Binding-site contacts:
Ligand atom N24 contacts residue ASP187 of chain 1.B at 2.6 Å (salt-bridge).
Ligand atom C12 contacts residue GLY191 of chain 1.B at 3.5 Å.
Ligand atom C09 contacts residue PRO66 of chain 1.B at 3.4 Å (hydrophobic).
Ligand atom C06 contacts residue PHE192 of chain 1.B at 3.8 Å (hydrophobic).
Ligand atom N15 contacts residue SER224 of chain 1.B at 3.9 Å.
Ligand atom C06 contacts residue ARG257 of chain 1.B at 3.4 Å.
Ligand atom C21 contacts residue LYS223 of chain 1.B at 3.9 Å.
Ligand atom O17 contacts residue SER224 of chain 1.B at 3.2 Å (h-bond).
Ligand atom C22 contacts residue LYS223 of chain 1.B at 3.8 Å.
Ligand atom C09 contacts residue PHE192 of chain 1.B at 3.9 Å (hydrophobic).
Ligand atom S07 contacts residue ARG257 of chain 1.B at 3.8 Å.
Ligand atom C11 contacts residue PHE192 of chain 1.B at 3.7 Å (hydrophobic).
Ligand atom C21 contacts residue PHE192 of chain 1.B at 3.8 Å (hydrophobic).
Ligand atom N05 contacts residue ARG257 of chain 1.B at 3.4 Å.
Ligand atom C22 contacts residue MET141 of chain 1.B at 3.7 Å (hydrophobic).
Ligand atom O23 contacts residue LYS223 of chain 1.B at 2.9 Å (salt-bridge).
Ligand atom C02 contacts residue MET141 of chain 1.B at 3.8 Å (hydrophobic).
Ligand atom N03 contacts residue ARG257 of chain 1.B at 3.8 Å.
Ligand atom O17 contacts residue GLY191 of chain 1.B at 3.3 Å.
Ligand atom C11 contacts residue LYS223 of chain 1.B at 3.9 Å.
Ligand atom N20 contacts residue PHE192 of chain 1.B at 3.4 Å.
Ligand atom N01 contacts residue ASN117 of chain 1.B at 2.9 Å (h-bond).
Ligand atom C02 contacts residue ASN117 of chain 1.B at 3.8 Å.
Ligand atom N03 contacts residue ASN117 of chain 1.B at 3.1 Å (h-bond).
Ligand atom O23 contacts residue ASP187 of chain 1.B at 3.9 Å.
Ligand atom N01 contacts residue CYS139 of chain 1.B at 3.8 Å.
Ligand atom C02 contacts residue ASP187 of chain 1.B at 3.1 Å.
Ligand atom O23 contacts residue PHE192 of chain 1.B at 3.9 Å.
Ligand atom N01 contacts residue LEU217 of chain 1.B at 3.9 Å.
Ligand atom C21 contacts residue ARG257 of chain 1.B at 3.9 Å.
Ligand atom N20 contacts residue LYS223 of chain 1.B at 3.4 Å (salt-bridge).
Ligand atom C04 contacts residue ARG257 of chain 1.B at 3.7 Å.
Ligand atom N24 contacts residue MET141 of chain 1.B at 3.5 Å (h-bond).
Ligand atom S14 contacts residue SER224 of chain 1.B at 3.7 Å.
Ligand atom O16 contacts residue SER224 of chain 1.B at 2.7 Å (h-bond).
Ligand atom O23 contacts residue GLY219 of chain 1.B at 3.2 Å (h-bond).
Ligand atom C22 contacts residue ASP187 of chain 1.B at 3.7 Å.
Ligand atom O16 contacts residue LYS223 of chain 1.B at 3.6 Å.
Ligand atom N20 contacts residue ARG257 of chain 1.B at 3.5 Å (salt-bridge).
Ligand atom N01 contacts residue ASP187 of chain 1.B at 2.8 Å (salt-bridge).

A small-molecule ligand and the protein it binds are described below.
Small molecule (SMILES): Nc1nc2[nH]c(SCCc3ccc(S(N)(=O)=O)cc3)nc2c(=O)[nH]1

Sequence of chain 1.B:
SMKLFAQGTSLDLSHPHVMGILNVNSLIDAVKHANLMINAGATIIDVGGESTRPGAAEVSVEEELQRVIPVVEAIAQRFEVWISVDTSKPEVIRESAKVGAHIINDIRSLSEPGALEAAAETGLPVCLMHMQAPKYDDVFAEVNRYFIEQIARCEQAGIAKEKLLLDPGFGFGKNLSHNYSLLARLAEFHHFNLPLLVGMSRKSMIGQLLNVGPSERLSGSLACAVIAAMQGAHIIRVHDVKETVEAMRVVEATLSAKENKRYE